Sequence of chain 1.D:
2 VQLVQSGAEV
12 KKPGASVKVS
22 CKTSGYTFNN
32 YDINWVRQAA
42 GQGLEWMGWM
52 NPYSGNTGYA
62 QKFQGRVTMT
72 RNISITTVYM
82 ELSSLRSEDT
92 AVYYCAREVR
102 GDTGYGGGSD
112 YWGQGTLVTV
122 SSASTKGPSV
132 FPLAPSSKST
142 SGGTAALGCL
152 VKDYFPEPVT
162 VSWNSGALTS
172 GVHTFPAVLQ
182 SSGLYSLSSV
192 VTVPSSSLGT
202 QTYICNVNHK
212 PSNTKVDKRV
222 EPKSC

The small molecule below binds the protein below.
Small molecule (SMILES): CC(=O)N[C@H]1[C@H](O[C@H]2[C@H](O)[C@@H](NC(C)=O)CO[C@@H]2CO)O[C@H](CO)[C@@H](O)[C@@H]1O

Binding-site contacts:
Ligand atom O7 contacts residue ASN73 of chain 1.D at 3.4 Å (h-bond).
Ligand atom C4 contacts residue ASN73 of chain 1.D at 4.2 Å.
Ligand atom C7 contacts residue ASN73 of chain 1.D at 3.4 Å.
Ligand atom N2 contacts residue ASN73 of chain 1.D at 3.0 Å (h-bond).
Ligand atom O5 contacts residue ILE76 of chain 1.D at 3.9 Å.
Ligand atom C2 contacts residue ASN73 of chain 1.D at 2.5 Å.
Ligand atom O5 contacts residue SER75 of chain 1.D at 3.9 Å.
Ligand atom C1 contacts residue ASN73 of chain 1.D at 1.4 Å.
Ligand atom C3 contacts residue ASN73 of chain 1.D at 3.8 Å.
Ligand atom O5 contacts residue ASN73 of chain 1.D at 2.3 Å (h-bond).
Ligand atom C1 contacts residue SER75 of chain 1.D at 3.5 Å.
Ligand atom C5 contacts residue ASN73 of chain 1.D at 3.6 Å.
Ligand atom C5 contacts residue SER75 of chain 1.D at 4.1 Å.
Ligand atom C6 contacts residue ILE76 of chain 1.D at 4.3 Å (hydrophobic).